A small-molecule ligand and the protein it binds are described below.
Small molecule (SMILES): Nc1ncnc2c1ncn2[C@H]1C[C@H](O)[C@@H](COP(=O)(O)O)O1

Binding-site contacts:
Ligand atom N1 contacts residue GLY638 of chain 1.FB at 3.5 Å (h-bond).
Ligand atom N3 contacts residue PRO630 of chain 1.FB at 3.3 Å.
Ligand atom N6 contacts residue PRO419 of chain 1.FB at 4.5 Å.
Ligand atom C5 contacts residue PRO630 of chain 1.FB at 4.1 Å (hydrophobic).
Ligand atom N6 contacts residue PHE637 of chain 1.FB at 4.0 Å.
Ligand atom O1P contacts residue PRO630 of chain 1.FB at 4.3 Å.
Ligand atom C5 contacts residue SER631 of chain 1.FB at 3.9 Å.
Ligand atom C4 contacts residue SER631 of chain 1.FB at 4.4 Å.
Ligand atom O5' contacts residue PRO630 of chain 1.FB at 3.9 Å.
Ligand atom C6 contacts residue SER631 of chain 1.FB at 4.3 Å.
Ligand atom N7 contacts residue PRO419 of chain 1.FB at 4.0 Å.
Ligand atom P contacts residue HIS627 of chain 1.FB at 4.0 Å.
Ligand atom O1P contacts residue LYS640 of chain 1.FB at 4.4 Å.
Ligand atom N1 contacts residue PRO630 of chain 1.FB at 4.0 Å.
Ligand atom N1 contacts residue VAL418 of chain 1.FB at 4.1 Å.
Ligand atom N9 contacts residue PRO630 of chain 1.FB at 4.0 Å.
Ligand atom C8 contacts residue SER631 of chain 1.FB at 3.8 Å.
Ligand atom N6 contacts residue VAL418 of chain 1.FB at 3.5 Å.
Ligand atom N6 contacts residue GLY638 of chain 1.FB at 3.0 Å (h-bond).
Ligand atom O4' contacts residue PRO630 of chain 1.FB at 3.4 Å.
Ligand atom N9 contacts residue HIS629 of chain 1.FB at 4.3 Å.
Ligand atom C5 contacts residue PRO419 of chain 1.FB at 4.0 Å (hydrophobic).
Ligand atom N7 contacts residue SER631 of chain 1.FB at 3.3 Å.
Ligand atom O4' contacts residue HIS629 of chain 1.FB at 4.2 Å.
Ligand atom C2' contacts residue HIS629 of chain 1.FB at 4.5 Å.
Ligand atom C6 contacts residue GLY638 of chain 1.FB at 3.9 Å.
Ligand atom N1 contacts residue PRO419 of chain 1.FB at 4.4 Å.
Ligand atom N7 contacts residue HIS629 of chain 1.FB at 4.3 Å.
Ligand atom C4 contacts residue PRO419 of chain 1.FB at 4.4 Å (hydrophobic).
Ligand atom C8 contacts residue HIS629 of chain 1.FB at 3.6 Å.
Ligand atom C4 contacts residue PRO630 of chain 1.FB at 3.6 Å (hydrophobic).
Ligand atom C6 contacts residue VAL418 of chain 1.FB at 4.0 Å (hydrophobic).
Ligand atom C2 contacts residue PRO630 of chain 1.FB at 3.5 Å (hydrophobic).
Ligand atom C6 contacts residue PRO419 of chain 1.FB at 4.1 Å (hydrophobic).
Ligand atom C6 contacts residue PRO630 of chain 1.FB at 4.3 Å (hydrophobic).
Ligand atom C8 contacts residue PRO419 of chain 1.FB at 4.4 Å (hydrophobic).
Ligand atom C1' contacts residue HIS629 of chain 1.FB at 3.8 Å.
Ligand atom N6 contacts residue SER631 of chain 1.FB at 4.2 Å.
Ligand atom C1' contacts residue PRO630 of chain 1.FB at 4.0 Å (hydrophobic).
Ligand atom P contacts residue PRO630 of chain 1.FB at 4.5 Å.

Sequence of chain 1.FB:
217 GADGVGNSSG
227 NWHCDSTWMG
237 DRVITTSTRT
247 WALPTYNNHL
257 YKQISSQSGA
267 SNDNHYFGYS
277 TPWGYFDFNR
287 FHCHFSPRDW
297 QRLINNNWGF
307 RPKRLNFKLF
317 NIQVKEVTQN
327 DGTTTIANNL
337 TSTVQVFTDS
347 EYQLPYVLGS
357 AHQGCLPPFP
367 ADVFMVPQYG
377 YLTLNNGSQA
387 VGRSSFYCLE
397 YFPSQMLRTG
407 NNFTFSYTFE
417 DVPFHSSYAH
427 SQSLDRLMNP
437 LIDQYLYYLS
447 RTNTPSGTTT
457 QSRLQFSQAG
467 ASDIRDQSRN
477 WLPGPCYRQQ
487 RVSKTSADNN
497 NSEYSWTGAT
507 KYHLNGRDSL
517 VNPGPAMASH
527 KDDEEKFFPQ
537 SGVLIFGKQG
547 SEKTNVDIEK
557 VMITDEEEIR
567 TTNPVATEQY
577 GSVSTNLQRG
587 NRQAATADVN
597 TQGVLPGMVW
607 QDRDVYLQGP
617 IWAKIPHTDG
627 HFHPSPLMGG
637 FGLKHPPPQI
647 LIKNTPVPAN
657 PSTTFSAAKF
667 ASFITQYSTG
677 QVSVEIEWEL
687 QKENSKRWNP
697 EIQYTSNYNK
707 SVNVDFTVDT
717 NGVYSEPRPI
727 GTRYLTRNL